Binding-site contacts:
Ligand atom O35 contacts residue TYR289 of chain 2.A at 3.2 Å.
Ligand atom C25 contacts residue ASN302 of chain 2.A at 3.2 Å.
Ligand atom C10 contacts residue ILE294 of chain 2.A at 3.3 Å (hydrophobic).
Ligand atom C19 contacts residue ARG298 of chain 2.A at 3.7 Å.
Ligand atom N29 contacts residue ASP295 of chain 2.A at 3.9 Å.
Ligand atom CL4 contacts residue ASN302 of chain 2.A at 3.8 Å.
Ligand atom O35 contacts residue PHE284 of chain 2.A at 3.6 Å.
Ligand atom C23 contacts residue ASN302 of chain 2.A at 3.1 Å.
Ligand atom C13 contacts residue ASN302 of chain 2.A at 3.7 Å.
Ligand atom C2 contacts residue TYR282 of chain 2.A at 3.5 Å (hydrophobic).
Ligand atom C14 contacts residue ARG298 of chain 2.A at 3.8 Å.
Ligand atom C15 contacts residue TYR282 of chain 2.A at 3.2 Å (hydrophobic).
Ligand atom C13 contacts residue TYR282 of chain 2.A at 3.6 Å (hydrophobic).
Ligand atom C17 contacts residue TYR282 of chain 2.A at 3.6 Å (hydrophobic).
Ligand atom N34 contacts residue TYR282 of chain 2.A at 3.3 Å (h-bond).
Ligand atom C2 contacts residue GLU287 of chain 2.A at 3.9 Å.
Ligand atom O38 contacts residue TYR282 of chain 2.A at 3.5 Å (h-bond).
Ligand atom O35 contacts residue LEU299 of chain 2.A at 3.4 Å.
Ligand atom C22 contacts residue ARG298 of chain 2.A at 3.6 Å.
Ligand atom C4 contacts residue ILE294 of chain 2.A at 3.3 Å (hydrophobic).
Ligand atom C9 contacts residue TYR282 of chain 2.A at 3.5 Å (hydrophobic).
Ligand atom O37 contacts residue ARG298 of chain 2.A at 3.0 Å (salt-bridge).
Ligand atom C3 contacts residue GLU462 of chain 2.A at 3.6 Å.
Ligand atom C7 contacts residue ARG298 of chain 2.A at 3.2 Å.
Ligand atom C3 contacts residue ILE294 of chain 2.A at 4.0 Å (hydrophobic).
Ligand atom C9 contacts residue LEU299 of chain 2.A at 3.9 Å (hydrophobic).
Ligand atom O38 contacts residue ASP295 of chain 2.A at 3.2 Å (salt-bridge).
Ligand atom O35 contacts residue ASP295 of chain 2.A at 3.5 Å (salt-bridge).
Ligand atom N33 contacts residue TYR282 of chain 2.A at 3.2 Å (h-bond).
Ligand atom N31 contacts residue ASN302 of chain 2.A at 3.4 Å (h-bond).
Ligand atom C22 contacts residue TYR282 of chain 2.A at 4.0 Å (hydrophobic).
Ligand atom C8 contacts residue TYR282 of chain 2.A at 3.6 Å (hydrophobic).
Ligand atom C1 contacts residue TYR282 of chain 2.A at 3.5 Å (hydrophobic).
Ligand atom N34 contacts residue ASP295 of chain 2.A at 3.6 Å (salt-bridge).
Ligand atom C14 contacts residue TYR282 of chain 2.A at 3.1 Å (hydrophobic).
Ligand atom C24 contacts residue TYR282 of chain 2.A at 3.8 Å (hydrophobic).
Ligand atom O35 contacts residue TYR282 of chain 2.A at 3.8 Å.
Ligand atom N33 contacts residue ARG298 of chain 2.A at 3.6 Å.
Ligand atom N29 contacts residue ILE294 of chain 2.A at 3.9 Å.
Ligand atom C10 contacts residue ASP295 of chain 2.A at 3.3 Å.

The protein below binds the small molecule below.
Small molecule (SMILES): COc1ccccc1-c1noc(C)c1C(=O)N1CCN(c2cc(NC(=O)c3ccccn3)c([N+](=O)[O-])cc2Cl)CC1

Sequence of chain 2.A:
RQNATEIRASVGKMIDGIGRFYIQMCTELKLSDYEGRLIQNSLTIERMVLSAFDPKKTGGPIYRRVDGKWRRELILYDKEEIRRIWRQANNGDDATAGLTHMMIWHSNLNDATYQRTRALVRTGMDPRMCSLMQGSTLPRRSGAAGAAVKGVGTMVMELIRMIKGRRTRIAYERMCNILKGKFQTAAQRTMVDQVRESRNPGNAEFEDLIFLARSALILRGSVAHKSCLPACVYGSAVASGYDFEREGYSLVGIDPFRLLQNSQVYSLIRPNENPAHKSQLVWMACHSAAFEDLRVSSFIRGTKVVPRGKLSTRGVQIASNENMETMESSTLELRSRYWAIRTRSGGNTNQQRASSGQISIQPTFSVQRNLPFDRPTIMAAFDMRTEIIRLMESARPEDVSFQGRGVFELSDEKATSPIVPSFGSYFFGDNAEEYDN